Binding-site contacts:
Ligand atom C16 contacts residue MET130 of chain 1.A at 3.6 Å (hydrophobic).
Ligand atom C19 contacts residue ASP128 of chain 1.A at 4.2 Å.
Ligand atom C15 contacts residue MET130 of chain 1.A at 3.7 Å (hydrophobic).
Ligand atom C14 contacts residue MET130 of chain 1.A at 3.9 Å (hydrophobic).
Ligand atom O18 contacts residue ARG127 of chain 1.A at 4.1 Å.
Ligand atom C03 contacts residue CYS225 of chain 1.A at 2.6 Å (hydrophobic).
Ligand atom C21 contacts residue MET130 of chain 1.A at 3.9 Å (hydrophobic).
Ligand atom O01 contacts residue TYR159 of chain 1.A at 3.8 Å.
Ligand atom C22 contacts residue ILE218 of chain 1.A at 4.0 Å (hydrophobic).
Ligand atom C04 contacts residue ARG221 of chain 1.A at 3.3 Å.
Ligand atom C22 contacts residue MET130 of chain 1.A at 4.0 Å (hydrophobic).
Ligand atom C17 contacts residue MET130 of chain 1.A at 3.7 Å (hydrophobic).
Ligand atom C21 contacts residue TYR159 of chain 1.A at 3.4 Å (hydrophobic).
Ligand atom C22 contacts residue TYR159 of chain 1.A at 4.2 Å (hydrophobic).
Ligand atom C13 contacts residue ARG221 of chain 1.A at 4.5 Å.
Ligand atom C19 contacts residue MET130 of chain 1.A at 4.2 Å (hydrophobic).
Ligand atom C20 contacts residue TYR159 of chain 1.A at 3.5 Å (hydrophobic).
Ligand atom C20 contacts residue ALA129 of chain 1.A at 3.8 Å (hydrophobic).
Ligand atom C04 contacts residue MET222 of chain 1.A at 3.9 Å (hydrophobic).
Ligand atom O18 contacts residue ALA129 of chain 1.A at 4.5 Å.
Ligand atom C13 contacts residue TYR159 of chain 1.A at 4.0 Å (hydrophobic).
Ligand atom C24 contacts residue MET222 of chain 1.A at 3.5 Å (hydrophobic).
Ligand atom C19 contacts residue LYS48 of chain 1.A at 3.2 Å.
Ligand atom C23 contacts residue MET222 of chain 1.A at 3.7 Å (hydrophobic).
Ligand atom C02 contacts residue CYS225 of chain 1.A at 4.0 Å (hydrophobic).
Ligand atom C22 contacts residue ARG221 of chain 1.A at 4.2 Å.
Ligand atom O18 contacts residue LYS48 of chain 1.A at 4.3 Å.
Ligand atom C23 contacts residue ILE218 of chain 1.A at 3.6 Å (hydrophobic).
Ligand atom C14 contacts residue TYR159 of chain 1.A at 4.3 Å (hydrophobic).
Ligand atom C04 contacts residue CYS225 of chain 1.A at 1.8 Å (hydrophobic).
Ligand atom O18 contacts residue MET130 of chain 1.A at 4.3 Å.
Ligand atom C20 contacts residue MET130 of chain 1.A at 3.8 Å (hydrophobic).

Sequence of chain 1.A:
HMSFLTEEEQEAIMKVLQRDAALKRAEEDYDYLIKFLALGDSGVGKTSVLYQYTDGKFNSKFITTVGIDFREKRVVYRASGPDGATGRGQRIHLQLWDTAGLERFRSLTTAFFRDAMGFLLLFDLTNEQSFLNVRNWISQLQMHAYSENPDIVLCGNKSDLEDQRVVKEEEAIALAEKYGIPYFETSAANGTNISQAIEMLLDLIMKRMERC

This small molecule binds to this protein.
Small molecule (SMILES): CCC(=O)N1CCC[C@H]1c1ccc(OC)cc1